This protein binds this small molecule.
Small molecule (SMILES): CC(=O)N[C@@H]1[C@@H](O)[C@H](O)[C@@H](CO)O[C@H]1O

Sequence of chain 1.B:
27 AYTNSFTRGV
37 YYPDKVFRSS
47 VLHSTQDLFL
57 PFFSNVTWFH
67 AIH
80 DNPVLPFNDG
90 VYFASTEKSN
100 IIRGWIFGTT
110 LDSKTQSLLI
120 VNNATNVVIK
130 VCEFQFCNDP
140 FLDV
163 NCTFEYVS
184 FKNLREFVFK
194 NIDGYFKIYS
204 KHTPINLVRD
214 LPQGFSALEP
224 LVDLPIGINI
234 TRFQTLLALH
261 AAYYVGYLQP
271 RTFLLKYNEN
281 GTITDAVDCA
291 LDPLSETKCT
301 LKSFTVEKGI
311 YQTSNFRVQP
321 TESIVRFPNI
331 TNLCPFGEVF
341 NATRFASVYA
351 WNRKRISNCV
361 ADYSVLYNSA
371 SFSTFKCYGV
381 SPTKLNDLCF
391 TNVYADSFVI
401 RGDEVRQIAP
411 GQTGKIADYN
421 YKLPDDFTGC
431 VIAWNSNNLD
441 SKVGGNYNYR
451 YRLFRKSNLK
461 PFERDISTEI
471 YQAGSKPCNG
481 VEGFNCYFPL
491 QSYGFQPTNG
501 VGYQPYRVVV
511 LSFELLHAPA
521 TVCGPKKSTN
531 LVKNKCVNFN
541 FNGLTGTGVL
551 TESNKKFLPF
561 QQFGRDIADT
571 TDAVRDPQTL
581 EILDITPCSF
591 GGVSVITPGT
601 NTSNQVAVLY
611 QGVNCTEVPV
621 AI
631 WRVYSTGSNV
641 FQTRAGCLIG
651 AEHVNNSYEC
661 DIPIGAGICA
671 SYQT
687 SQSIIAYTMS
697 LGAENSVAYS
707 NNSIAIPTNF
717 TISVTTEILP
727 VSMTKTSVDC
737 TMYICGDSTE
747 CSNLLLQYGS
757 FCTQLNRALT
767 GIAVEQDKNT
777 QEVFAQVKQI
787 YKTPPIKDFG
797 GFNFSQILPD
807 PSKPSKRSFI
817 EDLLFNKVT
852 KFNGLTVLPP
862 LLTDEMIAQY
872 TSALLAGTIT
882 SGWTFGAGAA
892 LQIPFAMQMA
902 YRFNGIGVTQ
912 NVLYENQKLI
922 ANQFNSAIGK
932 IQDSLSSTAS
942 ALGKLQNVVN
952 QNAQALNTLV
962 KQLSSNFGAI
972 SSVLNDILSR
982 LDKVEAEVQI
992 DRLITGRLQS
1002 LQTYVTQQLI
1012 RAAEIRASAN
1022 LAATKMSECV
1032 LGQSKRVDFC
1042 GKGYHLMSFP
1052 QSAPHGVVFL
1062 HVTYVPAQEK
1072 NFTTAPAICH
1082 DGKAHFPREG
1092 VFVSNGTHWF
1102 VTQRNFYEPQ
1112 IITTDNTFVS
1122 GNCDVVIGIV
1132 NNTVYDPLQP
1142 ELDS

Binding-site contacts:
Ligand atom O6 contacts residue VAL120 of chain 1.B at 3.6 Å.
Ligand atom C5 contacts residue ASN122 of chain 1.B at 3.7 Å.
Ligand atom C7 contacts residue ASN122 of chain 1.B at 3.3 Å.
Ligand atom C1 contacts residue ASN125 of chain 1.B at 3.3 Å.
Ligand atom C2 contacts residue ASN125 of chain 1.B at 3.7 Å.
Ligand atom O4 contacts residue ASN125 of chain 1.B at 4.3 Å.
Ligand atom N2 contacts residue ASN125 of chain 1.B at 3.7 Å.
Ligand atom O5 contacts residue ASN122 of chain 1.B at 2.3 Å (h-bond).
Ligand atom C3 contacts residue ASN125 of chain 1.B at 3.4 Å.
Ligand atom C8 contacts residue ASN122 of chain 1.B at 3.7 Å.
Ligand atom C7 contacts residue ASN125 of chain 1.B at 4.4 Å.
Ligand atom C2 contacts residue ASN122 of chain 1.B at 2.5 Å.
Ligand atom N2 contacts residue ASN122 of chain 1.B at 3.1 Å (h-bond).
Ligand atom C4 contacts residue ASN125 of chain 1.B at 3.9 Å.
Ligand atom C5 contacts residue ASN125 of chain 1.B at 3.5 Å.
Ligand atom C3 contacts residue ASN122 of chain 1.B at 3.8 Å.
Ligand atom C8 contacts residue THR124 of chain 1.B at 3.9 Å.
Ligand atom C4 contacts residue ASN122 of chain 1.B at 4.2 Å.
Ligand atom C1 contacts residue ASN122 of chain 1.B at 1.4 Å.
Ligand atom O5 contacts residue ASN125 of chain 1.B at 3.8 Å.
Ligand atom O7 contacts residue ASN122 of chain 1.B at 3.1 Å (h-bond).
Ligand atom C8 contacts residue ASN125 of chain 1.B at 4.3 Å.